Sequence of chain 14.K:
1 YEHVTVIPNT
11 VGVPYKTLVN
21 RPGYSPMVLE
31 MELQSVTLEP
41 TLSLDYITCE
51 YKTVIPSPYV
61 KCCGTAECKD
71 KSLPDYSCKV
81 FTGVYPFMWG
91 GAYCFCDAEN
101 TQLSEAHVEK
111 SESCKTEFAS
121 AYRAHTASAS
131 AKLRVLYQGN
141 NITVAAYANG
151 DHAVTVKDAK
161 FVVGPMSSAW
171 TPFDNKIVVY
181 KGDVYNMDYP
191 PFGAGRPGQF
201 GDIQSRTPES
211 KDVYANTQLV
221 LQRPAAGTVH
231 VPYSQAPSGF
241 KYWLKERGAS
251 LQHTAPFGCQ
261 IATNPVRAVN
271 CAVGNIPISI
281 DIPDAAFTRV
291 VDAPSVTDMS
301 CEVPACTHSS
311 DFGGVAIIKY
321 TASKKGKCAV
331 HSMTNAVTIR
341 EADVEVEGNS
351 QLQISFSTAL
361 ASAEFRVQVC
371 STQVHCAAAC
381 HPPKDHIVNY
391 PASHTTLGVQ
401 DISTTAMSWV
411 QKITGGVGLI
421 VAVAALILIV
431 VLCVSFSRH

Binding-site contacts:
Ligand atom C2 contacts residue ASN259 of chain 14.L at 2.4 Å.
Ligand atom O7 contacts residue LYS181 of chain 14.K at 4.3 Å.
Ligand atom O7 contacts residue THR116 of chain 14.K at 3.9 Å.
Ligand atom C7 contacts residue ASN259 of chain 14.L at 3.1 Å.
Ligand atom C8 contacts residue ASN259 of chain 14.L at 4.4 Å.
Ligand atom C1 contacts residue ASN259 of chain 14.L at 1.4 Å.
Ligand atom O5 contacts residue ASN259 of chain 14.L at 2.3 Å (h-bond).
Ligand atom C3 contacts residue ASN259 of chain 14.L at 3.8 Å.
Ligand atom C8 contacts residue LYS181 of chain 14.K at 4.3 Å.
Ligand atom C5 contacts residue ASN259 of chain 14.L at 3.7 Å.
Ligand atom O7 contacts residue ASN259 of chain 14.L at 2.9 Å (h-bond).
Ligand atom N2 contacts residue ASN259 of chain 14.L at 2.9 Å (h-bond).
Ligand atom C4 contacts residue ASN259 of chain 14.L at 4.2 Å.
Ligand atom O6 contacts residue ASN259 of chain 14.L at 4.2 Å.

Sequence of chain 14.L:
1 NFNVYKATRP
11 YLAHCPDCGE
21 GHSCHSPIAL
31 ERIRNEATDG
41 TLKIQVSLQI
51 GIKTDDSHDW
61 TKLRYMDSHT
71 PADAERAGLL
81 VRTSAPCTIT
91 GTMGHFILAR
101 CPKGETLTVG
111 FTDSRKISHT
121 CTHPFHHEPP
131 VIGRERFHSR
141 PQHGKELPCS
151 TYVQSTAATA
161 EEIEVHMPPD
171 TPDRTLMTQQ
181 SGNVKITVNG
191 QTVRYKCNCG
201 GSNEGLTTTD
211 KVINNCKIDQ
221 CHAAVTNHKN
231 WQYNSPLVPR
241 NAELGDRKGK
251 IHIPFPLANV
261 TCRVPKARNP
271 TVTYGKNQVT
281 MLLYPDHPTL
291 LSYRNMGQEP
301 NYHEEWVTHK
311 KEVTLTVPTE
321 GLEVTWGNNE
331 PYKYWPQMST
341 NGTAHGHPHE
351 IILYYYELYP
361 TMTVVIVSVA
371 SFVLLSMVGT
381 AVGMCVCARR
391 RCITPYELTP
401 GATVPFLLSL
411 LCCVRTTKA

This small molecule binds to this protein.
Small molecule (SMILES): CC(=O)N[C@@H]1[C@@H](O)[C@H](O)[C@@H](CO)O[C@H]1O